This protein binds this small molecule.
Small molecule (SMILES): CC(=O)N[C@H]1[C@H]([C@H](O)[C@H](O)CO)O[C@@](O)(C(=O)O)C[C@@H]1O

Binding-site contacts:
Ligand atom C2 contacts residue THR286 of chain 19.A at 4.2 Å.
Ligand atom C1 contacts residue ARG232 of chain 39.A at 3.6 Å.
Ligand atom C1 contacts residue ASN284 of chain 19.A at 3.8 Å.
Ligand atom O1A contacts residue ASN231 of chain 39.A at 2.7 Å (h-bond).
Ligand atom C10 contacts residue ASN55 of chain 19.A at 3.8 Å.
Ligand atom C11 contacts residue SER256 of chain 39.A at 4.3 Å.
Ligand atom O2 contacts residue TRP287 of chain 19.A at 4.5 Å.
Ligand atom C11 contacts residue ALA253 of chain 39.A at 3.6 Å (hydrophobic).
Ligand atom C10 contacts residue SER256 of chain 39.A at 4.2 Å.
Ligand atom O1A contacts residue ASN284 of chain 19.A at 4.5 Å.
Ligand atom O1B contacts residue ARG232 of chain 39.A at 2.5 Å (salt-bridge).
Ligand atom C11 contacts residue GLY254 of chain 39.A at 3.6 Å.
Ligand atom O2 contacts residue ASN231 of chain 39.A at 4.2 Å.
Ligand atom O1B contacts residue ASN284 of chain 19.A at 3.7 Å.
Ligand atom O4 contacts residue TRP287 of chain 19.A at 4.1 Å.
Ligand atom O4 contacts residue VAL257 of chain 39.A at 3.1 Å.
Ligand atom O1B contacts residue ASN231 of chain 39.A at 4.3 Å.
Ligand atom C4 contacts residue VAL257 of chain 39.A at 4.4 Å (hydrophobic).
Ligand atom O1A contacts residue THR286 of chain 19.A at 4.2 Å.
Ligand atom C3 contacts residue ASN231 of chain 39.A at 3.9 Å.
Ligand atom C3 contacts residue TRP287 of chain 19.A at 4.1 Å (hydrophobic).
Ligand atom O10 contacts residue SER256 of chain 39.A at 3.5 Å (h-bond).
Ligand atom C3 contacts residue THR286 of chain 19.A at 3.5 Å.
Ligand atom C11 contacts residue ASN55 of chain 19.A at 3.2 Å.
Ligand atom O2 contacts residue ARG232 of chain 39.A at 4.5 Å.
Ligand atom C4 contacts residue ASN231 of chain 39.A at 3.5 Å.
Ligand atom C2 contacts residue ASN284 of chain 19.A at 3.9 Å.
Ligand atom O10 contacts residue ASN55 of chain 19.A at 3.4 Å (h-bond).
Ligand atom O1A contacts residue ARG232 of chain 39.A at 3.5 Å.
Ligand atom O10 contacts residue SER52 of chain 19.A at 4.4 Å.
Ligand atom C5 contacts residue ASN231 of chain 39.A at 4.5 Å.
Ligand atom C1 contacts residue ASN231 of chain 39.A at 3.6 Å.
Ligand atom C2 contacts residue ASN231 of chain 39.A at 4.0 Å.
Ligand atom O4 contacts residue ASN231 of chain 39.A at 4.2 Å.
Ligand atom O2 contacts residue ASN284 of chain 19.A at 3.0 Å (h-bond).
Ligand atom O2 contacts residue THR286 of chain 19.A at 4.0 Å.

Sequence of chain 39.A:
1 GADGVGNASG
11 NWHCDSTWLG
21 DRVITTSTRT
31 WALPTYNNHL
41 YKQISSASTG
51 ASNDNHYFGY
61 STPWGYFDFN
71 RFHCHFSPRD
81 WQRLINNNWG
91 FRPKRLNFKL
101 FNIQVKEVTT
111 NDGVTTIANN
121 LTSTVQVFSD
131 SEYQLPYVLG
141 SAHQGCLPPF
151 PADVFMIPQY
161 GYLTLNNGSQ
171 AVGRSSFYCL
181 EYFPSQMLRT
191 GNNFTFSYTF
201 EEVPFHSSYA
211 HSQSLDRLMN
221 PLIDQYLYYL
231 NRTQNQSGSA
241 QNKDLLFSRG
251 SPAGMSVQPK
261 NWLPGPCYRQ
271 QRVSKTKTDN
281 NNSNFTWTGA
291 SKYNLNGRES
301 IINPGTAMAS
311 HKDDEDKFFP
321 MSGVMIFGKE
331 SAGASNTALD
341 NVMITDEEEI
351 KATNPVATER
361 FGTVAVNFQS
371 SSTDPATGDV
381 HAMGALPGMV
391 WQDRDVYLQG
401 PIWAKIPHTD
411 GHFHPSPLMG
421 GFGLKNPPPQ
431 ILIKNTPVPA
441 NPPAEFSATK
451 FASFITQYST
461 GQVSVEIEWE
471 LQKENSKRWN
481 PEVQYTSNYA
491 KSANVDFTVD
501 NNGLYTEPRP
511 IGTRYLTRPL

Sequence of chain 19.A:
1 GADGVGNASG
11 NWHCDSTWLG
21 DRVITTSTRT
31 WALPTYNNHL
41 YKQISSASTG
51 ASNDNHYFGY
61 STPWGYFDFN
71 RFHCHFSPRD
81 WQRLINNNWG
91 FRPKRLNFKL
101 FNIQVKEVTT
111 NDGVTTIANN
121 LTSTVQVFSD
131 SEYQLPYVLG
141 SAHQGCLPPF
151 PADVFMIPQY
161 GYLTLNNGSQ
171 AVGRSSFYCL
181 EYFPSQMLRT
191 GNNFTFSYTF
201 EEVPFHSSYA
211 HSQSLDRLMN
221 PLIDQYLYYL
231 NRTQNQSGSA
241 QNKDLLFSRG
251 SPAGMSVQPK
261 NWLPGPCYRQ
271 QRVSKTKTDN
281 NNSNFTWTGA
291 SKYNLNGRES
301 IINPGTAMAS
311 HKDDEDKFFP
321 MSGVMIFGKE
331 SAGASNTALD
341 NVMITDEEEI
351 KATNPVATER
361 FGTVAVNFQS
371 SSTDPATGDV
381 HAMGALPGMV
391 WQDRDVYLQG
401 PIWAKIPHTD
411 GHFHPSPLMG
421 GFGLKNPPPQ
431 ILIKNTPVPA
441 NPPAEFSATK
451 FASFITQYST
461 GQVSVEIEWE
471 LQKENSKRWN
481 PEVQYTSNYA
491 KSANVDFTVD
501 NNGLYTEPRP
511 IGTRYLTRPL